Sequence of chain 1.A:
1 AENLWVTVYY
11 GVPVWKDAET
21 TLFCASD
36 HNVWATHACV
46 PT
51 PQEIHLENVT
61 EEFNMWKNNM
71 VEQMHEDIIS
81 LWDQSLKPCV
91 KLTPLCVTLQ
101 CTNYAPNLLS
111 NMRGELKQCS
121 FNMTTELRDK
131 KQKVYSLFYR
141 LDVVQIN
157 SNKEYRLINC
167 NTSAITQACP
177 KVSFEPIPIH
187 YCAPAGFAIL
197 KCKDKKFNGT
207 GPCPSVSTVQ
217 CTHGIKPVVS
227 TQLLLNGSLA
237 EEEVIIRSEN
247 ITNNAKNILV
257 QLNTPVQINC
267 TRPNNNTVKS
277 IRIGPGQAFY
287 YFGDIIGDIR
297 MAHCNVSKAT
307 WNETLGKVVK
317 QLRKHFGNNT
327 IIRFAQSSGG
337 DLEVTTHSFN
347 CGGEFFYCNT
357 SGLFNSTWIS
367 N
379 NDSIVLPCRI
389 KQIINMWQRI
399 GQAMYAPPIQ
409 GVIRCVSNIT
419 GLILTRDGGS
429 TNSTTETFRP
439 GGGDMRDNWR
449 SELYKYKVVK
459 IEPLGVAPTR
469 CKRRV

The small molecule below binds the protein below.
Small molecule (SMILES): CC(=O)N[C@@H]1[C@@H](O)[C@H](O)[C@@H](CO)O[C@H]1O

Binding-site contacts:
Ligand atom C5 contacts residue ASN122 of chain 1.A at 3.7 Å.
Ligand atom O5 contacts residue LYS131 of chain 1.A at 3.4 Å (salt-bridge).
Ligand atom C8 contacts residue THR98 of chain 1.A at 4.1 Å.
Ligand atom C3 contacts residue ASN122 of chain 1.A at 3.8 Å.
Ligand atom O7 contacts residue ASN122 of chain 1.A at 4.3 Å.
Ligand atom O3 contacts residue GLN100 of chain 1.A at 3.9 Å.
Ligand atom C8 contacts residue GLN100 of chain 1.A at 3.8 Å.
Ligand atom N2 contacts residue ASN122 of chain 1.A at 2.9 Å (h-bond).
Ligand atom O5 contacts residue ASN122 of chain 1.A at 2.4 Å (h-bond).
Ligand atom C1 contacts residue ASN122 of chain 1.A at 1.4 Å.
Ligand atom C8 contacts residue ASN122 of chain 1.A at 4.4 Å.
Ligand atom C7 contacts residue GLN100 of chain 1.A at 4.0 Å.
Ligand atom O7 contacts residue THR98 of chain 1.A at 4.4 Å.
Ligand atom O7 contacts residue GLN100 of chain 1.A at 3.6 Å.
Ligand atom C1 contacts residue LYS131 of chain 1.A at 4.3 Å.
Ligand atom C7 contacts residue ASN122 of chain 1.A at 3.8 Å.
Ligand atom C5 contacts residue LYS131 of chain 1.A at 4.3 Å.
Ligand atom C8 contacts residue PHE121 of chain 1.A at 3.8 Å (hydrophobic).
Ligand atom C4 contacts residue ASN122 of chain 1.A at 4.2 Å.
Ligand atom C6 contacts residue LYS131 of chain 1.A at 3.9 Å.
Ligand atom C2 contacts residue ASN122 of chain 1.A at 2.5 Å.
Ligand atom C8 contacts residue SER120 of chain 1.A at 3.4 Å.